The protein below binds the small molecule below.
Small molecule (SMILES): CC(=O)N[C@H]1[C@H](O[C@H]2[C@H](O)[C@@H](NC(C)=O)CO[C@@H]2CO)O[C@H](CO)[C@@H](O)[C@@H]1O

Binding-site contacts:
Ligand atom C8 contacts residue ASN154 of chain 2.E at 2.4 Å.
Ligand atom C1 contacts residue THR156 of chain 2.E at 3.4 Å.
Ligand atom C3 contacts residue ASN154 of chain 2.E at 3.6 Å.
Ligand atom N2 contacts residue ASN154 of chain 2.E at 1.4 Å (h-bond).
Ligand atom C5 contacts residue THR156 of chain 2.E at 3.8 Å.
Ligand atom C7 contacts residue MET151 of chain 2.E at 4.3 Å (hydrophobic).
Ligand atom C2 contacts residue ASN154 of chain 2.E at 2.6 Å.
Ligand atom C8 contacts residue GLY150 of chain 2.E at 3.5 Å.
Ligand atom O5 contacts residue THR156 of chain 2.E at 3.2 Å (h-bond).
Ligand atom C1 contacts residue ASN154 of chain 2.E at 2.9 Å.
Ligand atom O3 contacts residue ASN154 of chain 2.E at 4.1 Å.
Ligand atom O5 contacts residue ASN154 of chain 2.E at 4.2 Å.
Ligand atom O7 contacts residue MET151 of chain 2.E at 3.6 Å.
Ligand atom C8 contacts residue VAL153 of chain 2.E at 4.3 Å (hydrophobic).
Ligand atom C6 contacts residue THR156 of chain 2.E at 4.4 Å.
Ligand atom O7 contacts residue GLY150 of chain 2.E at 3.7 Å.
Ligand atom O7 contacts residue ASN154 of chain 2.E at 3.2 Å (h-bond).
Ligand atom C7 contacts residue ASN154 of chain 2.E at 2.0 Å.
Ligand atom C7 contacts residue GLY150 of chain 2.E at 3.9 Å.
Ligand atom O6 contacts residue THR156 of chain 2.E at 3.5 Å (h-bond).

Sequence of chain 2.E:
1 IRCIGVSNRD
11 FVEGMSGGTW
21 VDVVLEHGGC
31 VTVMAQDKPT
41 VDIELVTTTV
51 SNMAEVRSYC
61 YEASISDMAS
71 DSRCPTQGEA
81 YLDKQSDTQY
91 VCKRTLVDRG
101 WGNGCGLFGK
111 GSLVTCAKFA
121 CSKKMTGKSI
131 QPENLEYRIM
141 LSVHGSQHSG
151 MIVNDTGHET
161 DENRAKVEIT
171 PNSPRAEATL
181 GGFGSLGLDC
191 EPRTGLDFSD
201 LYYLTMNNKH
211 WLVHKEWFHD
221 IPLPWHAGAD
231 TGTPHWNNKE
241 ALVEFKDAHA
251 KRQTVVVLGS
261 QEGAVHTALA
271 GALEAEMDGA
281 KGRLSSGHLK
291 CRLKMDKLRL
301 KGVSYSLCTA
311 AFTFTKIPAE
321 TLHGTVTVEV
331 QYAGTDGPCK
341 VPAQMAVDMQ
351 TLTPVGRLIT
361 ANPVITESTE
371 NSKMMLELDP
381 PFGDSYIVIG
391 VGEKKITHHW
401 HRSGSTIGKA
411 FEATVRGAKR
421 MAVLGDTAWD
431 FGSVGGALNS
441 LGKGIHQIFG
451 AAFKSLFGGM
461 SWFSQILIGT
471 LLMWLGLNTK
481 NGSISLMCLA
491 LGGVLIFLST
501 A